The small molecule below binds the protein below.
Small molecule (SMILES): O=C(NCCOP(=O)(O)O)c1ccc(OC(F)(F)F)cc1

Sequence of chain 1.A:
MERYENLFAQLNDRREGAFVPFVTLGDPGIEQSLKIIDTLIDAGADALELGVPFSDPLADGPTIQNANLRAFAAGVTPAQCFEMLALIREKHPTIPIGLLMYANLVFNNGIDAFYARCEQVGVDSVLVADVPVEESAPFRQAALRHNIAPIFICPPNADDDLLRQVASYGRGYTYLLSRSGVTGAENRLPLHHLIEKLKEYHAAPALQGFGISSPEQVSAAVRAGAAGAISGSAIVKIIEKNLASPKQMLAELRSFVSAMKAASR

Binding-site contacts:
Ligand atom O20 contacts residue GLY234 of chain 1.A at 3.6 Å.
Ligand atom O20 contacts residue SER235 of chain 1.A at 2.4 Å (h-bond).
Ligand atom O14 contacts residue GLU49 of chain 1.A at 2.6 Å (salt-bridge).
Ligand atom C3 contacts residue PHE212 of chain 1.A at 3.7 Å (hydrophobic).
Ligand atom O19 contacts residue PHE212 of chain 1.A at 3.2 Å.
Ligand atom O17 contacts residue PHE212 of chain 1.A at 3.7 Å.
Ligand atom N13 contacts residue THR183 of chain 1.A at 3.7 Å.
Ligand atom O21 contacts residue GLY234 of chain 1.A at 3.0 Å (h-bond).
Ligand atom C6 contacts residue PHE212 of chain 1.A at 3.8 Å (hydrophobic).
Ligand atom F11 contacts residue ILE153 of chain 1.A at 3.6 Å.
Ligand atom F9 contacts residue PRO18 of chain 1.B at 3.3 Å.
Ligand atom C15 contacts residue GLY234 of chain 1.A at 3.5 Å.
Ligand atom C4 contacts residue PHE212 of chain 1.A at 3.5 Å (hydrophobic).
Ligand atom O7 contacts residue ALA129 of chain 1.A at 3.4 Å.
Ligand atom F9 contacts residue ALA129 of chain 1.A at 3.1 Å.
Ligand atom C16 contacts residue GLY234 of chain 1.A at 3.5 Å.
Ligand atom C16 contacts residue TYR175 of chain 1.A at 3.7 Å (hydrophobic).
Ligand atom O21 contacts residue SER235 of chain 1.A at 3.5 Å (h-bond).
Ligand atom O19 contacts residue GLY213 of chain 1.A at 2.8 Å (h-bond).
Ligand atom O20 contacts residue ILE64 of chain 1.A at 3.5 Å.
Ligand atom O7 contacts residue ALA59 of chain 1.A at 3.4 Å.
Ligand atom C5 contacts residue TYR175 of chain 1.A at 3.5 Å (hydrophobic).
Ligand atom C5 contacts residue PHE212 of chain 1.A at 3.5 Å (hydrophobic).
Ligand atom O21 contacts residue GLY213 of chain 1.A at 3.6 Å (h-bond).
Ligand atom C12 contacts residue GLU49 of chain 1.A at 3.5 Å.
Ligand atom F9 contacts residue ALA59 of chain 1.A at 3.7 Å.
Ligand atom P18 contacts residue SER235 of chain 1.A at 3.7 Å.
Ligand atom F10 contacts residue LEU127 of chain 1.A at 3.5 Å.
Ligand atom F11 contacts residue PHE212 of chain 1.A at 3.5 Å.
Ligand atom O19 contacts residue GLY184 of chain 1.A at 3.1 Å (h-bond).
Ligand atom C3 contacts residue THR183 of chain 1.A at 3.1 Å.
Ligand atom O19 contacts residue THR183 of chain 1.A at 3.6 Å.
Ligand atom F10 contacts residue ILE153 of chain 1.A at 3.2 Å.
Ligand atom C2 contacts residue THR183 of chain 1.A at 3.6 Å.
Ligand atom C4 contacts residue TYR175 of chain 1.A at 3.6 Å (hydrophobic).
Ligand atom C12 contacts residue TYR175 of chain 1.A at 3.1 Å (hydrophobic).
Ligand atom O14 contacts residue TYR175 of chain 1.A at 2.5 Å (h-bond).
Ligand atom F10 contacts residue ALA129 of chain 1.A at 3.5 Å.
Ligand atom O20 contacts residue THR183 of chain 1.A at 3.6 Å.
Ligand atom P18 contacts residue GLY213 of chain 1.A at 3.8 Å.

Sequence of chain 1.B:
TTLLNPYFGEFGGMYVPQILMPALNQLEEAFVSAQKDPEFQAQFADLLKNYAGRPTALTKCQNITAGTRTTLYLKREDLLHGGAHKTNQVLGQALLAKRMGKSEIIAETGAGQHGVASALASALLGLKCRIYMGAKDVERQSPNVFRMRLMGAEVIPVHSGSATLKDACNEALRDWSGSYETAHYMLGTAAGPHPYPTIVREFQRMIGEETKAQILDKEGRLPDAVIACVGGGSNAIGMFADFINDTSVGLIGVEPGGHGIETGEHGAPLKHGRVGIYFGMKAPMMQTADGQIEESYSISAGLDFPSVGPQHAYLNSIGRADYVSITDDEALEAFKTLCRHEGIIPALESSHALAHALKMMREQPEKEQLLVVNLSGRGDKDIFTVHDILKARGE